Binding-site contacts:
Ligand atom C4 contacts residue ASN24 of chain 1.A at 4.3 Å.
Ligand atom C1 contacts residue ASN24 of chain 1.A at 1.5 Å.
Ligand atom C2 contacts residue ASN24 of chain 1.A at 2.5 Å.
Ligand atom C8 contacts residue THR14 of chain 1.A at 3.9 Å.
Ligand atom O7 contacts residue ASN24 of chain 1.A at 3.0 Å (h-bond).
Ligand atom C8 contacts residue ASN24 of chain 1.A at 4.3 Å.
Ligand atom C3 contacts residue ASN24 of chain 1.A at 3.9 Å.
Ligand atom C7 contacts residue ASN24 of chain 1.A at 3.2 Å.
Ligand atom C5 contacts residue ASN24 of chain 1.A at 3.7 Å.
Ligand atom O5 contacts residue ASN24 of chain 1.A at 2.4 Å (h-bond).
Ligand atom N2 contacts residue ASN24 of chain 1.A at 3.0 Å (h-bond).

Sequence of chain 1.A:
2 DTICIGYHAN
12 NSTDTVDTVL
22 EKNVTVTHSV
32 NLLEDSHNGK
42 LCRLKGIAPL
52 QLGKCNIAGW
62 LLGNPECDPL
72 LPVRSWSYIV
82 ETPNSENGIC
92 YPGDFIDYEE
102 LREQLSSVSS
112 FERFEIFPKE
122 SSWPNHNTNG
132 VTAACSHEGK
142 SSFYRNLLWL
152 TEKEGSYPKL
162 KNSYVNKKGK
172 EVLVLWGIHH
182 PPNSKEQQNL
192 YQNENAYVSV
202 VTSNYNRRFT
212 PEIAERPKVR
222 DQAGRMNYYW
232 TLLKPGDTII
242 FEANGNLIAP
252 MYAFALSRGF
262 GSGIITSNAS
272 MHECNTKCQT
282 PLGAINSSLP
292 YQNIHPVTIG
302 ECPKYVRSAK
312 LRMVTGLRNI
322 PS

The protein below binds the small molecule below.
Small molecule (SMILES): CC(=O)N[C@H]1[C@H](O[C@H]2[C@H](O)[C@@H](NC(C)=O)CO[C@@H]2CO)O[C@H](CO)[C@@H](O)[C@@H]1O